Binding-site contacts:
Ligand atom C1 contacts residue ASN186 of chain 1.E at 1.4 Å.
Ligand atom O5 contacts residue ASN186 of chain 1.E at 2.4 Å (h-bond).
Ligand atom C3 contacts residue ASN186 of chain 1.E at 3.8 Å.
Ligand atom C4 contacts residue ASN186 of chain 1.E at 4.2 Å.
Ligand atom N2 contacts residue ASN186 of chain 1.E at 2.9 Å (h-bond).
Ligand atom C2 contacts residue ASN186 of chain 1.E at 2.5 Å.
Ligand atom O7 contacts residue ASN186 of chain 1.E at 3.6 Å.
Ligand atom C5 contacts residue ASN186 of chain 1.E at 3.7 Å.
Ligand atom C7 contacts residue ASN186 of chain 1.E at 3.5 Å.

A protein and the small-molecule ligand that binds it are described below.
Small molecule (SMILES): CC(=O)N[C@@H]1[C@@H](O)[C@H](O)[C@@H](CO)O[C@H]1O

Sequence of chain 1.E:
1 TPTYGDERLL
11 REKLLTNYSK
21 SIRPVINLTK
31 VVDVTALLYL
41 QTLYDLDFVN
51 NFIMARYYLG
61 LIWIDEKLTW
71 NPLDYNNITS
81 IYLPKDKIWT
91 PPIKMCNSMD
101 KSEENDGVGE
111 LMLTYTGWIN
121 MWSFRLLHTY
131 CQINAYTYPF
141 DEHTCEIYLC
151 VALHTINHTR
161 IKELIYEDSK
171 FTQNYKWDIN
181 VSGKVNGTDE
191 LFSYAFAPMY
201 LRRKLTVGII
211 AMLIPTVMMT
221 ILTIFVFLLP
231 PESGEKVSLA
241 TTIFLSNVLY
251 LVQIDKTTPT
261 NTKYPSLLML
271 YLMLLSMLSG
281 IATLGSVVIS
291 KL